Binding-site contacts:
Ligand atom CA contacts residue ASN77 of chain 1.D at 3.4 Å.
Ligand atom O contacts residue TRP66 of chain 1.D at 3.7 Å.
Ligand atom CE1 contacts residue SER123 of chain 1.D at 3.7 Å.
Ligand atom CE2 contacts residue GLY122 of chain 1.D at 3.4 Å.
Ligand atom CB contacts residue PHE119 of chain 1.E at 3.4 Å (hydrophobic).
Ligand atom CD1 contacts residue THR118 of chain 1.D at 3.6 Å.
Ligand atom ND2 contacts residue GLY116 of chain 1.E at 2.8 Å (h-bond).
Ligand atom O contacts residue TYR69 of chain 1.D at 3.3 Å.
Ligand atom CB contacts residue ILE119 of chain 1.D at 3.7 Å (hydrophobic).
Ligand atom O contacts residue PHE119 of chain 1.E at 3.2 Å.
Ligand atom CD2 contacts residue TYR57 of chain 1.E at 3.7 Å (hydrophobic).
Ligand atom OD1 contacts residue GLN121 of chain 1.E at 3.1 Å (h-bond).
Ligand atom O contacts residue HIS54 of chain 1.D at 3.2 Å.
Ligand atom CG contacts residue HIS118 of chain 1.E at 3.7 Å.
Ligand atom O contacts residue ILE119 of chain 1.D at 3.6 Å.
Ligand atom OD1 contacts residue PHE119 of chain 1.E at 3.3 Å.
Ligand atom CB contacts residue TYR51 of chain 1.E at 3.6 Å (hydrophobic).
Ligand atom O contacts residue TYR69 of chain 1.D at 3.0 Å (h-bond).
Ligand atom SG contacts residue ASN77 of chain 1.D at 3.3 Å (h-bond).
Ligand atom O contacts residue TYR69 of chain 1.D at 3.6 Å.
Ligand atom ND2 contacts residue HIS118 of chain 1.E at 2.8 Å (h-bond).
Ligand atom CD1 contacts residue HIS54 of chain 1.D at 3.5 Å.
Ligand atom O contacts residue ASN77 of chain 1.D at 3.5 Å (h-bond).
Ligand atom CG contacts residue THR118 of chain 1.D at 3.5 Å.
Ligand atom CA contacts residue TYR69 of chain 1.D at 3.1 Å (hydrophobic).
Ligand atom CZ contacts residue GLY122 of chain 1.D at 3.4 Å.
Ligand atom O contacts residue PHE119 of chain 1.E at 3.5 Å.
Ligand atom O contacts residue SER52 of chain 1.D at 3.2 Å (h-bond).
Ligand atom CB contacts residue ASN77 of chain 1.D at 3.3 Å.
Ligand atom C contacts residue TYR69 of chain 1.D at 3.8 Å (hydrophobic).
Ligand atom C contacts residue PHE119 of chain 1.E at 3.6 Å (hydrophobic).
Ligand atom O contacts residue TRP66 of chain 1.D at 3.6 Å.
Ligand atom N contacts residue TYR51 of chain 1.E at 3.6 Å (h-bond).
Ligand atom CA contacts residue HIS71 of chain 1.D at 3.6 Å.
Ligand atom N contacts residue TYR69 of chain 1.D at 3.1 Å (h-bond).
Ligand atom ND2 contacts residue PHE119 of chain 1.E at 3.8 Å.
Ligand atom CZ contacts residue GLN121 of chain 1.E at 3.4 Å.
Ligand atom CZ contacts residue SER123 of chain 1.D at 3.5 Å.
Ligand atom O contacts residue ILE119 of chain 1.D at 3.6 Å.
Ligand atom CD1 contacts residue TYR57 of chain 1.E at 3.7 Å (hydrophobic).

Sequence of chain 1.E:
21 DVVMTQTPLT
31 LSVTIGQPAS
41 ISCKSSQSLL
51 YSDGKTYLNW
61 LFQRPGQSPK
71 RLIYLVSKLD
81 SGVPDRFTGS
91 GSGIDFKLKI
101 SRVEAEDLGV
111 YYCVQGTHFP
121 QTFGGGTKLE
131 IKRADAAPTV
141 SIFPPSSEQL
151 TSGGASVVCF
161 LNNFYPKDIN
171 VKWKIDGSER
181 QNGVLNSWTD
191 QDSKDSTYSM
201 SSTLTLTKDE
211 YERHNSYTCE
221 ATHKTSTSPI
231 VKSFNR

This protein binds this small molecule.
Small molecule (SMILES): CC(C)C[C@@H]1NC(=O)CNC(=O)[C@@H](N)CSSC[C@@H](C(=O)N[C@@H](CC(N)=O)C(=O)N[C@@H](Cc2ccccc2)C(=O)NCC=O)NC(=O)[C@H](CCC(=O)O)NC1=O

Sequence of chain 1.D:
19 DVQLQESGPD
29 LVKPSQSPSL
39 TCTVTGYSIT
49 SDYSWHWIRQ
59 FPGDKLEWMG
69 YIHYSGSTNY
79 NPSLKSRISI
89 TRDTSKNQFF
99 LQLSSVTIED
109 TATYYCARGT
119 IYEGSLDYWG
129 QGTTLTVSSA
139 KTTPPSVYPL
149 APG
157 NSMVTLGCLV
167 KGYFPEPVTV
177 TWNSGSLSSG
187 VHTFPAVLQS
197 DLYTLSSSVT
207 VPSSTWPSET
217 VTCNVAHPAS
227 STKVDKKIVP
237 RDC